Sequence of chain 1.B:
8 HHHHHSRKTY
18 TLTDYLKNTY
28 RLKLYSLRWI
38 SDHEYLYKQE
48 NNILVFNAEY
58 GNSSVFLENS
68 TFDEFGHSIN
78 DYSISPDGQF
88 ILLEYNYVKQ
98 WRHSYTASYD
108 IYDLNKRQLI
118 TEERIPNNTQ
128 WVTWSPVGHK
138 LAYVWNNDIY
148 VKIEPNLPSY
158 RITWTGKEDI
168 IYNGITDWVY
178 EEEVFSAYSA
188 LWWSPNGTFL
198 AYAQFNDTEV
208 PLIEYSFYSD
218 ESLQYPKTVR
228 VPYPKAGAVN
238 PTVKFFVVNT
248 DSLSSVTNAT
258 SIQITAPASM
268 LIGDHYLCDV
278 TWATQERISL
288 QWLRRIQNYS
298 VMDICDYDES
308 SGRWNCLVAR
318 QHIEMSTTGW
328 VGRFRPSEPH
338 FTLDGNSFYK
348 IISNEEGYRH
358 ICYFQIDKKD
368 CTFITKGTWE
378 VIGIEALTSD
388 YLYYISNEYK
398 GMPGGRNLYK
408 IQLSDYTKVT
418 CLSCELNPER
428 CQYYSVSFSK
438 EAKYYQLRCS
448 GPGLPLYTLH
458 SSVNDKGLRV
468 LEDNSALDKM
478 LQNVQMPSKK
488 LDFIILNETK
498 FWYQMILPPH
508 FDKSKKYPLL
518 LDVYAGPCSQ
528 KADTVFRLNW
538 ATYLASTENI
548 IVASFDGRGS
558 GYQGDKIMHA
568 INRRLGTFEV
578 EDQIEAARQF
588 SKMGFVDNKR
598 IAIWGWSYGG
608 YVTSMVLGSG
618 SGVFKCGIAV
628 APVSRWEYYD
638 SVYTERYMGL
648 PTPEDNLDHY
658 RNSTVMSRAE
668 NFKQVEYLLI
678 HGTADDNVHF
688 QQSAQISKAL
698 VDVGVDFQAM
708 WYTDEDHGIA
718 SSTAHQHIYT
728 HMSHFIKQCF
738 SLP

This protein binds this small molecule.
Small molecule (SMILES): CC(=O)N[C@@H]1[C@@H](O)[C@H](O)[C@@H](CO)O[C@H]1O

Binding-site contacts:
Ligand atom O7 contacts residue ASN295 of chain 2.C at 3.7 Å.
Ligand atom O5 contacts residue ASN295 of chain 2.C at 2.4 Å (h-bond).
Ligand atom O5 contacts residue ILE293 of chain 2.C at 3.8 Å.
Ligand atom C7 contacts residue ASN295 of chain 2.C at 3.9 Å.
Ligand atom O7 contacts residue TYR296 of chain 2.C at 4.1 Å.
Ligand atom C3 contacts residue ASN295 of chain 2.C at 3.5 Å.
Ligand atom N2 contacts residue ASN295 of chain 2.C at 3.6 Å (h-bond).
Ligand atom O6 contacts residue ARG570 of chain 2.C at 4.1 Å.
Ligand atom C4 contacts residue ASN295 of chain 2.C at 4.0 Å.
Ligand atom O3 contacts residue ASN295 of chain 2.C at 3.5 Å (h-bond).
Ligand atom C7 contacts residue SER307 of chain 1.B at 4.4 Å.
Ligand atom C8 contacts residue SER307 of chain 1.B at 3.7 Å.
Ligand atom C1 contacts residue ILE293 of chain 2.C at 3.8 Å (hydrophobic).
Ligand atom C5 contacts residue ASN295 of chain 2.C at 3.6 Å.
Ligand atom O7 contacts residue SER307 of chain 1.B at 4.2 Å.
Ligand atom C2 contacts residue ASN295 of chain 2.C at 2.5 Å.
Ligand atom C1 contacts residue ASN295 of chain 2.C at 1.4 Å.
Ligand atom O7 contacts residue ARG291 of chain 2.C at 4.3 Å.

Sequence of chain 2.C:
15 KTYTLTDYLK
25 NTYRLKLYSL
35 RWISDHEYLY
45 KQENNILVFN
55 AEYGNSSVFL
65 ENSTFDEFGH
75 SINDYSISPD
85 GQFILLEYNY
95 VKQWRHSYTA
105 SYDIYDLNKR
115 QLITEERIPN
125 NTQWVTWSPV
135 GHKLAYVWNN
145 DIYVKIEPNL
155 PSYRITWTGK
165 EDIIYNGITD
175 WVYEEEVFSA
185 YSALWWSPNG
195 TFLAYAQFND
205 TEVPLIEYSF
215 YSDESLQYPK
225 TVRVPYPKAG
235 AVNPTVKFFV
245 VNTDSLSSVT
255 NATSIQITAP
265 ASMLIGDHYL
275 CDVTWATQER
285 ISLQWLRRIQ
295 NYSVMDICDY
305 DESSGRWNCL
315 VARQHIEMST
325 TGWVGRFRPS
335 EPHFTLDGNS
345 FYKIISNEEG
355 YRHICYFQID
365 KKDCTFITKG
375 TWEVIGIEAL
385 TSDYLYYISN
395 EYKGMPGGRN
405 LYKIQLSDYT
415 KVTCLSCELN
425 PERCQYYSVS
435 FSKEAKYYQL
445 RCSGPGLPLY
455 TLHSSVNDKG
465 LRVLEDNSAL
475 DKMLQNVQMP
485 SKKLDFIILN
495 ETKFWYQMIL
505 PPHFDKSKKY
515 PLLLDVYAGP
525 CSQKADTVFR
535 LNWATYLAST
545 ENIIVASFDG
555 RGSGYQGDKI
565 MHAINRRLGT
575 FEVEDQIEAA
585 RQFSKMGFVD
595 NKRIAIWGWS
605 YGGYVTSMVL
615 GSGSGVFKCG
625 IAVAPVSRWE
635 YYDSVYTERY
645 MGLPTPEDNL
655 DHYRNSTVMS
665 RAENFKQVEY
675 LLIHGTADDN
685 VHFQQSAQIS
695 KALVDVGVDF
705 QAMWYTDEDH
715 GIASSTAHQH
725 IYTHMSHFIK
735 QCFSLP